Binding-site contacts:
Ligand atom C15 contacts residue GLY68 of chain 1.Z at 3.9 Å.
Ligand atom N1 contacts residue MPD1 of chain 1.CD at 3.9 Å.
Ligand atom C17 contacts residue GLY67 of chain 1.Z at 4.4 Å.
Ligand atom C16 contacts residue LEU125 of chain 1.Z at 4.5 Å (hydrophobic).
Ligand atom C14 contacts residue HIS122 of chain 1.Z at 4.5 Å.
Ligand atom C16 contacts residue SER97 of chain 1.Z at 3.1 Å.
Ligand atom C16 contacts residue GLY68 of chain 1.Z at 4.2 Å.
Ligand atom C17 contacts residue HIS122 of chain 1.Z at 3.5 Å.
Ligand atom O3 contacts residue GLY67 of chain 1.Z at 3.5 Å.
Ligand atom C14 contacts residue LEU125 of chain 1.Z at 4.3 Å (hydrophobic).
Ligand atom C16 contacts residue PRO124 of chain 1.Z at 4.1 Å (hydrophobic).
Ligand atom C17 contacts residue MET98 of chain 1.Z at 3.8 Å (hydrophobic).
Ligand atom C15 contacts residue LEU125 of chain 1.Z at 3.8 Å (hydrophobic).
Ligand atom C16 contacts residue ILE70 of chain 1.Z at 3.8 Å (hydrophobic).
Ligand atom O3 contacts residue GLY68 of chain 1.Z at 2.9 Å (h-bond).
Ligand atom N1 contacts residue SER97 of chain 1.Z at 2.3 Å (h-bond).
Ligand atom N1 contacts residue GLY68 of chain 1.Z at 3.8 Å.
Ligand atom C17 contacts residue MPD1 of chain 1.CD at 4.0 Å.
Ligand atom C17 contacts residue SER97 of chain 1.Z at 1.3 Å.
Ligand atom C16 contacts residue HIS122 of chain 1.Z at 4.2 Å.
Ligand atom O3 contacts residue HIS122 of chain 1.Z at 4.4 Å.
Ligand atom C16 contacts residue MPD1 of chain 1.CD at 3.4 Å.
Ligand atom C15 contacts residue SER97 of chain 1.Z at 4.2 Å.
Ligand atom C15 contacts residue ILE70 of chain 1.Z at 3.8 Å (hydrophobic).
Ligand atom C14 contacts residue GLY68 of chain 1.Z at 3.4 Å.
Ligand atom C17 contacts residue GLY68 of chain 1.Z at 3.6 Å.
Ligand atom C15 contacts residue PRO124 of chain 1.Z at 4.1 Å (hydrophobic).
Ligand atom N1 contacts residue HIS122 of chain 1.Z at 3.5 Å.
Ligand atom O3 contacts residue SER97 of chain 1.Z at 2.3 Å (h-bond).
Ligand atom C13 contacts residue GLY68 of chain 1.Z at 3.5 Å.
Ligand atom C13 contacts residue LEU125 of chain 1.Z at 4.0 Å (hydrophobic).
Ligand atom C16 contacts residue MET98 of chain 1.Z at 4.2 Å (hydrophobic).
Ligand atom C14 contacts residue SER97 of chain 1.Z at 3.7 Å.
Ligand atom O3 contacts residue MET98 of chain 1.Z at 4.0 Å.

Sequence of chain 1.Z:
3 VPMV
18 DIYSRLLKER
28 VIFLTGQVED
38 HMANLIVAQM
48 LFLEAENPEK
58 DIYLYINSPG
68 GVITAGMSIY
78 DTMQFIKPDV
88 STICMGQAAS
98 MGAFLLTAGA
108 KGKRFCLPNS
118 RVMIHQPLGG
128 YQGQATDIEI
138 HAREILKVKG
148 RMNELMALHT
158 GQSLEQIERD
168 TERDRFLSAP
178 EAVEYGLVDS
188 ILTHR

This protein binds this small molecule.
Small molecule (SMILES): CC[C@H](O)/C=C/C=C(C)/C=C/C(=O)NC(=O)/C=C/C1=CCN1C(=O)O